This small molecule binds to this protein.
Small molecule (SMILES): Nc1ncnc2c1ncn2[C@H]1C[C@H](O)[C@@H](COP(=O)(O)O)O1

Sequence of chain 1.AB:
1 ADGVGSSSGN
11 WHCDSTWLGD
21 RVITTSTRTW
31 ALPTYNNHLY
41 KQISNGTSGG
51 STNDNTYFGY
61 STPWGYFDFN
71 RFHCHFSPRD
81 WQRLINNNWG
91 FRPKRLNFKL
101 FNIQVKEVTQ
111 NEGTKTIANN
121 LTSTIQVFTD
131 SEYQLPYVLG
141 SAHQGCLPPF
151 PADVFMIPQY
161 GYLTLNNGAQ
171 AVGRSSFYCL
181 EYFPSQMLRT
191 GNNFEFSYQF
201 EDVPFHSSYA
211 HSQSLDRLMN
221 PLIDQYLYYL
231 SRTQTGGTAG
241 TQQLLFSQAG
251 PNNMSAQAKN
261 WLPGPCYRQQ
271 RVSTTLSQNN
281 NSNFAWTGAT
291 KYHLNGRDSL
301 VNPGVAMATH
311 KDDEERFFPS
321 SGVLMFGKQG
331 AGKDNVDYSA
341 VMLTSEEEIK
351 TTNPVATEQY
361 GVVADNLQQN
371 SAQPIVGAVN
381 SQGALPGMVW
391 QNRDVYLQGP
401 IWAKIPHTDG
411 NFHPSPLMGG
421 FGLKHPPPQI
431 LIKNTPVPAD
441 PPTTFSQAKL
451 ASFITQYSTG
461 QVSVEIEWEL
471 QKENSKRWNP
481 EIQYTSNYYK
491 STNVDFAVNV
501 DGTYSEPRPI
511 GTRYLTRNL

Sequence of chain 1.ZA:
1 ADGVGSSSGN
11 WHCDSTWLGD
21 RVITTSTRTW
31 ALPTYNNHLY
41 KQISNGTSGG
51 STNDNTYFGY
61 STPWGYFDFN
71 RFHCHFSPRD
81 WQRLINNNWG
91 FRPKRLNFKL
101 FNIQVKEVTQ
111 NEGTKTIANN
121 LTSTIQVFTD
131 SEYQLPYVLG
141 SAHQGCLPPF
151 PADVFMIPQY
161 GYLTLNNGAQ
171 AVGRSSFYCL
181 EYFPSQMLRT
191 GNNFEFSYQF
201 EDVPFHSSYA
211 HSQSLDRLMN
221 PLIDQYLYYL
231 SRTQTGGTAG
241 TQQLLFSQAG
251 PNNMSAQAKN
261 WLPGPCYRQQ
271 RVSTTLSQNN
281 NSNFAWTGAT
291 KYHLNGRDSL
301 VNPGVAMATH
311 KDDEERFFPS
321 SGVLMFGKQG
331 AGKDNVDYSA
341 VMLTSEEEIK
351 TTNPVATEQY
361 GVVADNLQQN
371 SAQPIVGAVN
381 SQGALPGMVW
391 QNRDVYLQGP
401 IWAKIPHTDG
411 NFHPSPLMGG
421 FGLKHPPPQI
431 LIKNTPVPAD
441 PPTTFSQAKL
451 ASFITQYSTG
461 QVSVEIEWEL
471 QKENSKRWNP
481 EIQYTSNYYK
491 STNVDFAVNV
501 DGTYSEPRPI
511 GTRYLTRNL

Binding-site contacts:
Ligand atom OP1 contacts residue ASN411 of chain 1.AB at 3.6 Å.
Ligand atom N7 contacts residue PRO204 of chain 1.ZA at 4.0 Å.
Ligand atom C4 contacts residue PRO204 of chain 1.ZA at 4.0 Å (hydrophobic).
Ligand atom C6 contacts residue SER415 of chain 1.ZA at 4.0 Å.
Ligand atom O3' contacts residue HIS413 of chain 1.ZA at 4.1 Å.
Ligand atom N6 contacts residue GLY420 of chain 1.ZA at 4.2 Å.
Ligand atom P contacts residue DC1 of chain 1.GF at 1.6 Å.
Ligand atom C2' contacts residue PRO414 of chain 1.ZA at 3.5 Å (hydrophobic).
Ligand atom N6 contacts residue GLY422 of chain 1.ZA at 3.1 Å (h-bond).
Ligand atom N1 contacts residue GLY422 of chain 1.ZA at 3.0 Å (h-bond).
Ligand atom OP2 contacts residue DC1 of chain 1.GF at 2.5 Å (h-bond).
Ligand atom N6 contacts residue PHE421 of chain 1.ZA at 4.1 Å.
Ligand atom C8 contacts residue HIS413 of chain 1.ZA at 3.6 Å.
Ligand atom C5' contacts residue ASP409 of chain 1.AB at 4.0 Å.
Ligand atom C5' contacts residue DC1 of chain 1.GF at 3.9 Å.
Ligand atom N9 contacts residue PRO204 of chain 1.ZA at 4.2 Å.
Ligand atom O4' contacts residue DC1 of chain 1.GF at 3.3 Å.
Ligand atom N6 contacts residue PRO416 of chain 1.ZA at 3.9 Å.
Ligand atom C2 contacts residue PRO414 of chain 1.ZA at 4.1 Å (hydrophobic).
Ligand atom O5' contacts residue ASP409 of chain 1.AB at 3.6 Å.
Ligand atom C1' contacts residue DC1 of chain 1.GF at 3.9 Å.
Ligand atom N6 contacts residue PRO414 of chain 1.ZA at 3.7 Å.
Ligand atom N7 contacts residue HIS413 of chain 1.ZA at 4.0 Å.
Ligand atom N7 contacts residue SER415 of chain 1.ZA at 3.8 Å.
Ligand atom C2 contacts residue GLY422 of chain 1.ZA at 3.5 Å.
Ligand atom C3' contacts residue HIS413 of chain 1.ZA at 3.6 Å.
Ligand atom C5 contacts residue PRO414 of chain 1.ZA at 4.1 Å (hydrophobic).
Ligand atom N1 contacts residue PRO414 of chain 1.ZA at 3.5 Å (h-bond).
Ligand atom C8 contacts residue PRO204 of chain 1.ZA at 4.1 Å (hydrophobic).
Ligand atom O5' contacts residue DC1 of chain 1.GF at 2.5 Å (h-bond).
Ligand atom C2 contacts residue ILE405 of chain 1.ZA at 4.1 Å (hydrophobic).
Ligand atom N3 contacts residue PRO414 of chain 1.ZA at 3.9 Å.
Ligand atom C6 contacts residue GLY422 of chain 1.ZA at 3.8 Å.
Ligand atom N6 contacts residue SER415 of chain 1.ZA at 3.4 Å.
Ligand atom C6 contacts residue PRO414 of chain 1.ZA at 3.5 Å (hydrophobic).
Ligand atom OP1 contacts residue DC1 of chain 1.GF at 2.5 Å (h-bond).
Ligand atom C5 contacts residue PRO204 of chain 1.ZA at 3.9 Å (hydrophobic).
Ligand atom C5' contacts residue HIS413 of chain 1.ZA at 3.7 Å.
Ligand atom N1 contacts residue VAL203 of chain 1.ZA at 4.0 Å.
Ligand atom C4' contacts residue DC1 of chain 1.GF at 4.1 Å.